A protein and the small-molecule ligand that binds it are described below.
Small molecule (SMILES): CC(=O)N[C@H]1[C@H](O[C@H]2[C@H](O)[C@@H](NC(C)=O)CO[C@@H]2CO)O[C@H](CO)[C@@H](O[C@@H]2O[C@H](CO[C@H]3O[C@H](CO)[C@@H](O)[C@H](O)[C@@H]3O)[C@@H](O)[C@H](O[C@H]3O[C@H](CO)[C@@H](O)[C@H](O)[C@@H]3O[C@H]3O[C@H](CO)[C@@H](O)[C@H](O)[C@@H]3O)[C@@H]2O)[C@@H]1O

Binding-site contacts:
Ligand atom C8 contacts residue ASN232 of chain 1.B at 3.5 Å.
Ligand atom N2 contacts residue SER415 of chain 1.B at 3.1 Å (h-bond).
Ligand atom N2 contacts residue ASN232 of chain 1.B at 3.0 Å (h-bond).
Ligand atom N2 contacts residue VAL414 of chain 1.B at 4.3 Å.
Ligand atom O3 contacts residue ARG412 of chain 1.B at 4.2 Å.
Ligand atom O6 contacts residue NAG1 of chain 1.Q at 4.4 Å.
Ligand atom O7 contacts residue LEU231 of chain 1.B at 3.3 Å.
Ligand atom O5 contacts residue ASN232 of chain 1.B at 2.4 Å (h-bond).
Ligand atom C8 contacts residue VAL224 of chain 1.B at 4.0 Å (hydrophobic).
Ligand atom C2 contacts residue SER415 of chain 1.B at 3.9 Å.
Ligand atom C5 contacts residue NAG1 of chain 1.Q at 4.0 Å.
Ligand atom C1 contacts residue VAL414 of chain 1.B at 4.0 Å (hydrophobic).
Ligand atom O3 contacts residue CYS413 of chain 1.B at 4.4 Å.
Ligand atom O5 contacts residue NAG1 of chain 1.Q at 3.3 Å.
Ligand atom C1 contacts residue SER415 of chain 1.B at 3.9 Å.
Ligand atom C7 contacts residue LEU231 of chain 1.B at 4.3 Å (hydrophobic).
Ligand atom C2 contacts residue VAL414 of chain 1.B at 4.2 Å (hydrophobic).
Ligand atom C7 contacts residue VAL224 of chain 1.B at 4.4 Å (hydrophobic).
Ligand atom C3 contacts residue VAL414 of chain 1.B at 3.8 Å (hydrophobic).
Ligand atom O7 contacts residue ASN232 of chain 1.B at 3.7 Å.
Ligand atom C3 contacts residue SER415 of chain 1.B at 4.2 Å.
Ligand atom O7 contacts residue SER415 of chain 1.B at 3.9 Å.
Ligand atom C1 contacts residue NAG1 of chain 1.Q at 4.1 Å.
Ligand atom C1 contacts residue ASN232 of chain 1.B at 1.5 Å.
Ligand atom C6 contacts residue GLU181 of chain 1.B at 3.6 Å.
Ligand atom O6 contacts residue GLU181 of chain 1.B at 3.5 Å.
Ligand atom C5 contacts residue ASN232 of chain 1.B at 3.6 Å.
Ligand atom C8 contacts residue PRO182 of chain 1.B at 3.8 Å (hydrophobic).
Ligand atom C7 contacts residue SER415 of chain 1.B at 4.0 Å.
Ligand atom O4 contacts residue VAL414 of chain 1.B at 4.0 Å.
Ligand atom C8 contacts residue VAL414 of chain 1.B at 3.7 Å (hydrophobic).
Ligand atom C7 contacts residue ASN232 of chain 1.B at 3.2 Å.
Ligand atom C5 contacts residue VAL414 of chain 1.B at 4.2 Å (hydrophobic).
Ligand atom C2 contacts residue ASN232 of chain 1.B at 2.6 Å.
Ligand atom O7 contacts residue VAL224 of chain 1.B at 4.0 Å.
Ligand atom C4 contacts residue ASN232 of chain 1.B at 4.3 Å.
Ligand atom C3 contacts residue ASN232 of chain 1.B at 3.9 Å.
Ligand atom C6 contacts residue NAG1 of chain 1.Q at 3.7 Å.
Ligand atom C4 contacts residue VAL414 of chain 1.B at 4.2 Å (hydrophobic).
Ligand atom O7 contacts residue ASN346 of chain 1.B at 4.4 Å.

Sequence of chain 1.B:
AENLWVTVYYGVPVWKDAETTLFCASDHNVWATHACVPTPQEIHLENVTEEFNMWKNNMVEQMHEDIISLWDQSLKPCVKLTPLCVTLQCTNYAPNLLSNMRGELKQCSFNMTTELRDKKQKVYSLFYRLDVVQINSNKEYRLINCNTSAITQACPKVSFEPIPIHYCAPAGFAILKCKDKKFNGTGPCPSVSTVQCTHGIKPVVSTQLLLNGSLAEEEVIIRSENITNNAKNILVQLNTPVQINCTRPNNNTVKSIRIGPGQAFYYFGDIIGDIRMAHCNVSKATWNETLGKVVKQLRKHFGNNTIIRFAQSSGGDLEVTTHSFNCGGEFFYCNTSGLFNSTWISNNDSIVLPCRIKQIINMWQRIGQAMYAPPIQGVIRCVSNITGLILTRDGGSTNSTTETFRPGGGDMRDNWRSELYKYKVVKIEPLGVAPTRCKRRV